Binding-site contacts:
Ligand atom CB contacts residue GLU187 of chain 2.A at 3.5 Å.
Ligand atom O3P contacts residue LYS54 of chain 2.A at 3.7 Å.
Ligand atom C contacts residue LEU179 of chain 2.A at 3.8 Å (hydrophobic).
Ligand atom O1P contacts residue ARG134 of chain 2.A at 2.8 Å (salt-bridge).
Ligand atom OG1 contacts residue ASN231 of chain 2.A at 3.7 Å.
Ligand atom N contacts residue LEU179 of chain 2.A at 3.7 Å.
Ligand atom C contacts residue LYS127 of chain 2.A at 3.7 Å.
Ligand atom C contacts residue ASN231 of chain 2.A at 3.6 Å.
Ligand atom CZ contacts residue ARG65 of chain 2.A at 3.5 Å.
Ligand atom O3P contacts residue ARG61 of chain 2.A at 2.9 Å (salt-bridge).
Ligand atom OXT contacts residue ASN180 of chain 2.A at 2.8 Å (h-bond).
Ligand atom OG contacts residue TRP235 of chain 2.A at 3.0 Å (h-bond).
Ligand atom O contacts residue ASN231 of chain 2.A at 2.9 Å (h-bond).
Ligand atom OXT contacts residue LYS127 of chain 2.A at 2.8 Å (salt-bridge).
Ligand atom OG1 contacts residue FSC1 of chain 2.C at 3.7 Å.
Ligand atom N contacts residue ASN180 of chain 2.A at 2.9 Å (h-bond).
Ligand atom P contacts residue ARG134 of chain 2.A at 3.8 Å.
Ligand atom C contacts residue ASN180 of chain 2.A at 3.5 Å.
Ligand atom N contacts residue ASN231 of chain 2.A at 2.8 Å (h-bond).
Ligand atom NE contacts residue ARG65 of chain 2.A at 3.5 Å.
Ligand atom CA contacts residue ASN231 of chain 2.A at 3.6 Å.
Ligand atom O contacts residue VAL183 of chain 2.A at 3.3 Å.
Ligand atom NH2 contacts residue ARG61 of chain 2.A at 3.7 Å.
Ligand atom NH1 contacts residue ARG65 of chain 2.A at 3.7 Å.
Ligand atom O2P contacts residue TYR135 of chain 2.A at 2.6 Å (h-bond).
Ligand atom P contacts residue ARG61 of chain 2.A at 3.6 Å.
Ligand atom P contacts residue TYR135 of chain 2.A at 3.8 Å.
Ligand atom C contacts residue LEU234 of chain 2.A at 3.7 Å (hydrophobic).
Ligand atom CA contacts residue ASN231 of chain 2.A at 3.6 Å.
Ligand atom OG contacts residue GLU187 of chain 2.A at 2.6 Å (salt-bridge).
Ligand atom CB contacts residue ASN180 of chain 2.A at 3.3 Å.
Ligand atom O contacts residue LEU179 of chain 2.A at 3.6 Å.
Ligand atom O2P contacts residue ARG134 of chain 2.A at 2.9 Å (salt-bridge).
Ligand atom CA contacts residue ASN180 of chain 2.A at 3.3 Å.
Ligand atom O1P contacts residue ARG61 of chain 2.A at 3.0 Å (salt-bridge).
Ligand atom N contacts residue LEU234 of chain 2.A at 3.8 Å.
Ligand atom CG2 contacts residue GLY176 of chain 2.A at 3.4 Å.
Ligand atom CB contacts residue ASN231 of chain 2.A at 3.6 Å.
Ligand atom O contacts residue LEU234 of chain 2.A at 3.7 Å.
Ligand atom O contacts residue FSC1 of chain 2.C at 3.6 Å (h-bond).

Sequence of chain 2.A:
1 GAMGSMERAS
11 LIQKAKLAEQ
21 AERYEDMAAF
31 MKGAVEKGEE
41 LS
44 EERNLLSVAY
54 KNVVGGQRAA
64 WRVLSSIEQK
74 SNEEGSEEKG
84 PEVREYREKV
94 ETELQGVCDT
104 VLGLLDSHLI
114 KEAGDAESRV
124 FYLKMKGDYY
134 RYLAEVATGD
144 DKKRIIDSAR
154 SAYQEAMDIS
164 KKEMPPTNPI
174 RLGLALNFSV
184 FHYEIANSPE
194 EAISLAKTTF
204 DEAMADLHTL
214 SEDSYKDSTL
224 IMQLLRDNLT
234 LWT

The small molecule below binds the protein below.
Small molecule (SMILES): C[C@@H](O)[C@H](NC(=O)[C@H](COP(=O)(O)O)NC(=O)[C@@H](NC(=O)[C@H](CO)NC(=O)[C@H](CCCN=C(N)N)NC(=O)[C@@H](N)CCC(N)=O)[C@@H](C)O)C(=O)O